The small molecule below binds the protein below.
Small molecule (SMILES): CC(=O)N[C@@H]1[C@@H](O)[C@H](O)[C@@H](CO)O[C@H]1O

Sequence of chain 1.C:
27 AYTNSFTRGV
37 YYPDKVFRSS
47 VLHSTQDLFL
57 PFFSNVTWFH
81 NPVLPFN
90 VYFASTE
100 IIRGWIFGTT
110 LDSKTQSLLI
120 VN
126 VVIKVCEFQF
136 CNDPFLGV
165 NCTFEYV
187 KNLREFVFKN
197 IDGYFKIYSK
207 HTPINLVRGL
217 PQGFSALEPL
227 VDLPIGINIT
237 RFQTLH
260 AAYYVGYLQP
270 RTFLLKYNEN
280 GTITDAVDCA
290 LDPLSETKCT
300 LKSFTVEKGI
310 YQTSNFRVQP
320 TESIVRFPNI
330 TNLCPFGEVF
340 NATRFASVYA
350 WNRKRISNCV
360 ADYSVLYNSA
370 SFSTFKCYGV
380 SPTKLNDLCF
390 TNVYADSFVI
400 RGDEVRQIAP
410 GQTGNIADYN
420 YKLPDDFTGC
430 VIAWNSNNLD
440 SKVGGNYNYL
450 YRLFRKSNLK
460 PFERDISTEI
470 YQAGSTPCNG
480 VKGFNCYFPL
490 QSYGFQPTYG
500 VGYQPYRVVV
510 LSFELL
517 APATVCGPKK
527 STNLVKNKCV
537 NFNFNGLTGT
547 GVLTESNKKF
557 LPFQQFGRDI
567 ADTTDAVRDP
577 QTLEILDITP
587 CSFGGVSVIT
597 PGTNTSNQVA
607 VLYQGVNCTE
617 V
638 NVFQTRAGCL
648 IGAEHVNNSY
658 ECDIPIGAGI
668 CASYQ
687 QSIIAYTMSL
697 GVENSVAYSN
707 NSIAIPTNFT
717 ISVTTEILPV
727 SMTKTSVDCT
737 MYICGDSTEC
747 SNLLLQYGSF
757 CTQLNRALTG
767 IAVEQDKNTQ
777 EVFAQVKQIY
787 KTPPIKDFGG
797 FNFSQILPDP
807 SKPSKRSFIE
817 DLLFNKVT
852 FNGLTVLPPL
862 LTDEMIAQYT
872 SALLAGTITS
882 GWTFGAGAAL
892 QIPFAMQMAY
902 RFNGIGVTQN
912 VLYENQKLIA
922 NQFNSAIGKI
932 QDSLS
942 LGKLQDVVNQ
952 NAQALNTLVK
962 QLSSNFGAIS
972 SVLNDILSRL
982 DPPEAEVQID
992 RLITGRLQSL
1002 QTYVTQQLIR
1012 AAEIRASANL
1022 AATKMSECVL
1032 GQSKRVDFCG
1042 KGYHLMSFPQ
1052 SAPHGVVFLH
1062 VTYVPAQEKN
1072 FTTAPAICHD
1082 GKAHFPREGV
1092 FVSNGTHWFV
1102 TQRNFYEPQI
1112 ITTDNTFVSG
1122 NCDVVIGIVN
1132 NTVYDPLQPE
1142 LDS

Binding-site contacts:
Ligand atom C7 contacts residue ASN654 of chain 1.C at 3.9 Å.
Ligand atom O7 contacts residue ASN654 of chain 1.C at 4.4 Å.
Ligand atom C5 contacts residue ASN654 of chain 1.C at 3.7 Å.
Ligand atom C4 contacts residue ASN654 of chain 1.C at 4.2 Å.
Ligand atom O5 contacts residue ASN654 of chain 1.C at 2.4 Å (h-bond).
Ligand atom C3 contacts residue ASN654 of chain 1.C at 3.8 Å.
Ligand atom C2 contacts residue ASN654 of chain 1.C at 2.5 Å.
Ligand atom C1 contacts residue ASN654 of chain 1.C at 1.4 Å.
Ligand atom N2 contacts residue ASN654 of chain 1.C at 2.9 Å (h-bond).